This protein binds this small molecule.
Small molecule (SMILES): CC(=O)N[C@H]1[C@H](O[C@H]2[C@H](O)[C@@H](NC(C)=O)CO[C@@H]2CO)O[C@H](CO)[C@@H](O[C@@H]2O[C@H](CO)[C@@H](O)[C@H](O)[C@H]2NC(C)=O)[C@@H]1O

Sequence of chain 1.D:
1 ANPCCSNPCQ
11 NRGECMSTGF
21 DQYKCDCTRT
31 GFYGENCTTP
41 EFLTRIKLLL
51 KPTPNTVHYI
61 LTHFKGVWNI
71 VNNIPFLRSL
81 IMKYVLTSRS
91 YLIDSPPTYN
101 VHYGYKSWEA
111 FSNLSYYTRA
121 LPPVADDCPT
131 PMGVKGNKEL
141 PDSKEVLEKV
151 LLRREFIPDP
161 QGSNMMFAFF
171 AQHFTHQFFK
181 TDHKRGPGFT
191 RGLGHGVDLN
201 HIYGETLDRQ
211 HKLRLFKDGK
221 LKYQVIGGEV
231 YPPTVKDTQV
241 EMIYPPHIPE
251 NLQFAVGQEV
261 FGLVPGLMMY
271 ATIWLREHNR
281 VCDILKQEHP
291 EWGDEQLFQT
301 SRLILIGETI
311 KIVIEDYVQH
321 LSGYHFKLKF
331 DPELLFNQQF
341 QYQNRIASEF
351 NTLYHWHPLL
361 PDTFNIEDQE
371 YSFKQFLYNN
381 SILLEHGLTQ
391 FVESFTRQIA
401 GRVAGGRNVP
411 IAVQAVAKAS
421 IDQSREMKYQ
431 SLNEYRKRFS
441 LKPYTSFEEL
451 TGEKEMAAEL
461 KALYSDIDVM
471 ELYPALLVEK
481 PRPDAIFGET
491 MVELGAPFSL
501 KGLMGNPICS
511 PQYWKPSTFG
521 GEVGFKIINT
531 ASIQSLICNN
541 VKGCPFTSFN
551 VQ

Sequence of chain 1.C:
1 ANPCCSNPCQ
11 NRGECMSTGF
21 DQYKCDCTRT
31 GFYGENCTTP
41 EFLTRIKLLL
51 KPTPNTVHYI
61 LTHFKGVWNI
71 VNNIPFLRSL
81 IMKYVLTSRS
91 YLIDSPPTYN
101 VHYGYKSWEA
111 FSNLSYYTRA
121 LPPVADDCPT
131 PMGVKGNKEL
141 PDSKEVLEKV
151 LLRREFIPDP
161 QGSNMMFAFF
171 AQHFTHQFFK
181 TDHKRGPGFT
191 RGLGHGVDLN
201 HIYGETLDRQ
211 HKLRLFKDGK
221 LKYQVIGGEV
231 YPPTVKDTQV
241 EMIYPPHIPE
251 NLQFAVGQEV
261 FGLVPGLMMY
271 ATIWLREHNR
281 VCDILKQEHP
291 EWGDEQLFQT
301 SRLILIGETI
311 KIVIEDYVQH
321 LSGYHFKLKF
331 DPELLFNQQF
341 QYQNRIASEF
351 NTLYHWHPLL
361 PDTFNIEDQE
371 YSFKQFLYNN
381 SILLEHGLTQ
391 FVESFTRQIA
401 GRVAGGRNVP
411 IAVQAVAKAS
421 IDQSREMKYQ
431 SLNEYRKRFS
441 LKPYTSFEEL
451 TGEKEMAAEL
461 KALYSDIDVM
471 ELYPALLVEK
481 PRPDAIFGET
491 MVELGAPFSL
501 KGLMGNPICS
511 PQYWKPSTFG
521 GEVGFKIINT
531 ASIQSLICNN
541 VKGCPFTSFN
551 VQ

Binding-site contacts:
Ligand atom O5 contacts residue TYR116 of chain 1.D at 3.5 Å.
Ligand atom O3 contacts residue ARG185 of chain 1.D at 4.2 Å.
Ligand atom O5 contacts residue ASN113 of chain 1.D at 2.4 Å (h-bond).
Ligand atom C8 contacts residue ARG185 of chain 1.D at 3.8 Å.
Ligand atom C2 contacts residue ASN113 of chain 1.D at 2.4 Å.
Ligand atom N2 contacts residue ASN113 of chain 1.D at 2.8 Å (h-bond).
Ligand atom C6 contacts residue TYR116 of chain 1.D at 3.6 Å (hydrophobic).
Ligand atom O7 contacts residue LEU207 of chain 1.C at 3.9 Å.
Ligand atom C6 contacts residue PHE189 of chain 1.D at 4.0 Å (hydrophobic).
Ligand atom C1 contacts residue GLU109 of chain 1.D at 3.7 Å.
Ligand atom C1 contacts residue ARG185 of chain 1.D at 3.7 Å.
Ligand atom C8 contacts residue ASN113 of chain 1.D at 4.4 Å.
Ligand atom C2 contacts residue ARG185 of chain 1.D at 3.6 Å.
Ligand atom C3 contacts residue ARG185 of chain 1.D at 3.7 Å.
Ligand atom C4 contacts residue ASN113 of chain 1.D at 4.2 Å.
Ligand atom C2 contacts residue LEU207 of chain 1.C at 4.4 Å (hydrophobic).
Ligand atom C2 contacts residue GLU109 of chain 1.D at 4.3 Å.
Ligand atom C7 contacts residue ASN113 of chain 1.D at 3.4 Å.
Ligand atom C1 contacts residue TYR116 of chain 1.D at 4.0 Å (hydrophobic).
Ligand atom O5 contacts residue LEU207 of chain 1.C at 4.3 Å.
Ligand atom C3 contacts residue ASN113 of chain 1.D at 3.7 Å.
Ligand atom O3 contacts residue LEU207 of chain 1.C at 4.4 Å.
Ligand atom N2 contacts residue ARG185 of chain 1.D at 3.4 Å (salt-bridge).
Ligand atom C5 contacts residue PHE189 of chain 1.D at 4.0 Å (hydrophobic).
Ligand atom O4 contacts residue ARG185 of chain 1.D at 2.8 Å (salt-bridge).
Ligand atom C5 contacts residue TYR116 of chain 1.D at 4.3 Å (hydrophobic).
Ligand atom C4 contacts residue ARG185 of chain 1.D at 3.7 Å.
Ligand atom O6 contacts residue TYR116 of chain 1.D at 3.8 Å.
Ligand atom C5 contacts residue ASN113 of chain 1.D at 3.7 Å.
Ligand atom O5 contacts residue GLU109 of chain 1.D at 3.6 Å.
Ligand atom C6 contacts residue LEU207 of chain 1.C at 4.5 Å (hydrophobic).
Ligand atom O7 contacts residue ASN113 of chain 1.D at 3.6 Å.
Ligand atom C8 contacts residue PHE189 of chain 1.D at 4.2 Å (hydrophobic).
Ligand atom O5 contacts residue PHE189 of chain 1.D at 4.3 Å.
Ligand atom O6 contacts residue ASP208 of chain 1.C at 4.4 Å.
Ligand atom C1 contacts residue ASN113 of chain 1.D at 1.4 Å.
Ligand atom C5 contacts residue ARG185 of chain 1.D at 4.2 Å.
Ligand atom C4 contacts residue LEU207 of chain 1.C at 4.0 Å (hydrophobic).
Ligand atom O6 contacts residue LEU207 of chain 1.C at 3.7 Å.
Ligand atom C7 contacts residue ARG185 of chain 1.D at 4.2 Å.